Binding-site contacts:
Ligand atom C8 contacts residue ASN288 of chain 1.A at 3.1 Å.
Ligand atom C7 contacts residue THR290 of chain 1.A at 4.0 Å.
Ligand atom O7 contacts residue THR290 of chain 1.A at 4.0 Å.
Ligand atom C4 contacts residue ASN324 of chain 1.A at 4.3 Å.
Ligand atom O5 contacts residue THR406 of chain 1.A at 4.0 Å.
Ligand atom O6 contacts residue THR406 of chain 1.A at 4.1 Å.
Ligand atom C8 contacts residue ASN324 of chain 1.A at 4.1 Å.
Ligand atom C8 contacts residue CYS289 of chain 1.A at 4.4 Å (hydrophobic).
Ligand atom C2 contacts residue ASN324 of chain 1.A at 2.5 Å.
Ligand atom C3 contacts residue HIS322 of chain 1.A at 4.1 Å.
Ligand atom C7 contacts residue ASN324 of chain 1.A at 3.8 Å.
Ligand atom N2 contacts residue ASN324 of chain 1.A at 2.8 Å (h-bond).
Ligand atom C1 contacts residue THR406 of chain 1.A at 4.1 Å.
Ligand atom C1 contacts residue SER404 of chain 1.A at 4.4 Å.
Ligand atom C7 contacts residue HIS322 of chain 1.A at 3.8 Å.
Ligand atom O5 contacts residue SER404 of chain 1.A at 3.8 Å.
Ligand atom C1 contacts residue HIS322 of chain 1.A at 4.2 Å.
Ligand atom N2 contacts residue HIS322 of chain 1.A at 3.7 Å.
Ligand atom C1 contacts residue ASN324 of chain 1.A at 1.5 Å.
Ligand atom C2 contacts residue HIS322 of chain 1.A at 4.2 Å.
Ligand atom C8 contacts residue THR290 of chain 1.A at 3.6 Å.
Ligand atom C8 contacts residue HIS322 of chain 1.A at 3.9 Å.
Ligand atom O7 contacts residue HIS322 of chain 1.A at 4.4 Å.
Ligand atom C5 contacts residue ASN324 of chain 1.A at 3.8 Å.
Ligand atom O5 contacts residue ASN324 of chain 1.A at 2.5 Å (h-bond).
Ligand atom C3 contacts residue ASN324 of chain 1.A at 3.9 Å.

Sequence of chain 1.A:
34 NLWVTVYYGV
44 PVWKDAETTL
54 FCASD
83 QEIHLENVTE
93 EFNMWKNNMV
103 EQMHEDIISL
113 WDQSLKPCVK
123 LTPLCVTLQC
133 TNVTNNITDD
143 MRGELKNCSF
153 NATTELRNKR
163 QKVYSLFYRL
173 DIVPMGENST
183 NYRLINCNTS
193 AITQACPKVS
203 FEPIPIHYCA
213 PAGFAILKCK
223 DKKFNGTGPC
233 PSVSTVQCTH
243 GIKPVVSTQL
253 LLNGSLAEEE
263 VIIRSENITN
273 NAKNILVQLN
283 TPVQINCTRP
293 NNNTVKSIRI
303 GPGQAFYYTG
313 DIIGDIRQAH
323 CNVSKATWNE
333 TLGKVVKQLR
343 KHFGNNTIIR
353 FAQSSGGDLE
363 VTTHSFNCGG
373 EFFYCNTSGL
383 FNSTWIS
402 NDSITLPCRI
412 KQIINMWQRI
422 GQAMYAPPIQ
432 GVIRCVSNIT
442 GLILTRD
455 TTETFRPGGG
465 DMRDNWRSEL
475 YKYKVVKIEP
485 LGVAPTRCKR

The small molecule below binds the protein below.
Small molecule (SMILES): CC(=O)N[C@H]1[C@H](O[C@H]2[C@H](O)[C@@H](NC(C)=O)CO[C@@H]2CO)O[C@H](CO)[C@@H](O)[C@@H]1O